Binding-site contacts:
Ligand atom C7 contacts residue ASN61 of chain 1.A at 3.3 Å.
Ligand atom C3 contacts residue ASN61 of chain 1.A at 3.9 Å.
Ligand atom C8 contacts residue SER60 of chain 1.A at 4.2 Å.
Ligand atom O7 contacts residue ASN61 of chain 1.A at 3.2 Å (h-bond).
Ligand atom C8 contacts residue PHE59 of chain 1.A at 3.0 Å (hydrophobic).
Ligand atom N2 contacts residue ASN61 of chain 1.A at 3.0 Å (h-bond).
Ligand atom C4 contacts residue SER75 of chain 1.B at 4.4 Å.
Ligand atom O5 contacts residue ASN61 of chain 1.A at 2.4 Å (h-bond).
Ligand atom N2 contacts residue PHE59 of chain 1.A at 4.4 Å.
Ligand atom C5 contacts residue ASN61 of chain 1.A at 3.7 Å.
Ligand atom C8 contacts residue ASN61 of chain 1.A at 4.5 Å.
Ligand atom C1 contacts residue ASN61 of chain 1.A at 1.5 Å.
Ligand atom C7 contacts residue PHE59 of chain 1.A at 4.0 Å (hydrophobic).
Ligand atom C2 contacts residue ASN61 of chain 1.A at 2.5 Å.
Ligand atom C4 contacts residue ASN61 of chain 1.A at 4.3 Å.

Sequence of chain 1.A:
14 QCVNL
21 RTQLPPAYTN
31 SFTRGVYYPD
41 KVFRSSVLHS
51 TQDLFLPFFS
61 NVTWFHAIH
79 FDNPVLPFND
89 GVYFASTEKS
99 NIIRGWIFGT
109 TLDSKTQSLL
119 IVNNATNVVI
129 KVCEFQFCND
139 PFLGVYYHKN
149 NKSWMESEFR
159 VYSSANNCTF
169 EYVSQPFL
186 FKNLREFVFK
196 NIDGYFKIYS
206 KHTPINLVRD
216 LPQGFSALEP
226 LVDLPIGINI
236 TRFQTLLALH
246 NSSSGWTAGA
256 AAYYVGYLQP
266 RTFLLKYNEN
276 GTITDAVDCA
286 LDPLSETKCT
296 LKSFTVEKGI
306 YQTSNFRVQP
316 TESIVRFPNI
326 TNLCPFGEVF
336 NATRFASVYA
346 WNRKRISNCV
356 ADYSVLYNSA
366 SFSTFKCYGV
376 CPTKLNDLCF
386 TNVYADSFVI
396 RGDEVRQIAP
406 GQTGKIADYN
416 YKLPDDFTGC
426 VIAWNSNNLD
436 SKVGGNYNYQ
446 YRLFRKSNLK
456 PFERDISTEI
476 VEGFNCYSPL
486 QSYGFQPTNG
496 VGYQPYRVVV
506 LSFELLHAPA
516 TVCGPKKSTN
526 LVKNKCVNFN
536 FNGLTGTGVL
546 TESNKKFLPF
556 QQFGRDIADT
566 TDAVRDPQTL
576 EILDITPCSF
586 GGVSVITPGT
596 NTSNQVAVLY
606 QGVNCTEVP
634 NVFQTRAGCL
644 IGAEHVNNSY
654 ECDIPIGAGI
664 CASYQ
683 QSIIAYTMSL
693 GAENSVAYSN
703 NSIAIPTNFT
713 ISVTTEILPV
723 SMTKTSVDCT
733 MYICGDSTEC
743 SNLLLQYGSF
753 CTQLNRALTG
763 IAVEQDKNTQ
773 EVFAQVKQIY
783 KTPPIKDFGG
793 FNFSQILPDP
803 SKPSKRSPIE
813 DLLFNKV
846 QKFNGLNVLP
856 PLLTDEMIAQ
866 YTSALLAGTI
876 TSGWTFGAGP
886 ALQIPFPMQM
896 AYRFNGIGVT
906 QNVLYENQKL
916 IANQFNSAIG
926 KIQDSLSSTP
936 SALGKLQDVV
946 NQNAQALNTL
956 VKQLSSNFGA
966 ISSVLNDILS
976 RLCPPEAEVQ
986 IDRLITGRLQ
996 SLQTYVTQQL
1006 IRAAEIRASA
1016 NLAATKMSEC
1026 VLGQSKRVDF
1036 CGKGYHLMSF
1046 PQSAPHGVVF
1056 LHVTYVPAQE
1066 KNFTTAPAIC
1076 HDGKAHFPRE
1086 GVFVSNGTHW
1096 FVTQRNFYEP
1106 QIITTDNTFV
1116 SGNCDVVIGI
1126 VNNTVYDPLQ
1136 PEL

Sequence of chain 1.B:
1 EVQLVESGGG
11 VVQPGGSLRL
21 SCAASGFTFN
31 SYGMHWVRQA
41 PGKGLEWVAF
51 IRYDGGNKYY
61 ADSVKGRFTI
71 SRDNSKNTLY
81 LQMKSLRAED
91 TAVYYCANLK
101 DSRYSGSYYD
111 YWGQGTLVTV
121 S

This protein binds this small molecule.
Small molecule (SMILES): CC(=O)N[C@@H]1[C@@H](O)[C@H](O)[C@@H](CO)O[C@H]1O